Sequence of chain 1.B:
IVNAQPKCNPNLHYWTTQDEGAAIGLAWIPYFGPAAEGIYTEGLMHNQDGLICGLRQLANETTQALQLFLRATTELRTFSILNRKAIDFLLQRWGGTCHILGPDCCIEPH

Binding-site contacts:
Ligand atom O4 contacts residue SER58 of chain 1.H at 3.4 Å (h-bond).
Ligand atom C8 contacts residue GLY142 of chain 1.A at 3.9 Å.
Ligand atom C3 contacts residue SER58 of chain 1.H at 3.9 Å.
Ligand atom O3 contacts residue THR59 of chain 1.H at 2.3 Å (h-bond).
Ligand atom C8 contacts residue VAL165 of chain 1.A at 4.0 Å (hydrophobic).
Ligand atom C5 contacts residue GLN7 of chain 1.B at 3.8 Å.
Ligand atom C1 contacts residue GLN7 of chain 1.B at 3.7 Å.
Ligand atom O7 contacts residue ASN62 of chain 1.B at 4.1 Å.
Ligand atom C4 contacts residue LYS36 of chain 1.H at 3.4 Å.
Ligand atom C8 contacts residue GLU141 of chain 1.A at 3.6 Å.
Ligand atom O6 contacts residue LEU28 of chain 3.B at 4.2 Å.
Ligand atom C2 contacts residue ASN62 of chain 1.B at 2.6 Å.
Ligand atom O2 contacts residue THR59 of chain 1.H at 3.7 Å.
Ligand atom O6 contacts residue PRO8 of chain 1.B at 4.0 Å.
Ligand atom O5 contacts residue ASN62 of chain 1.B at 2.3 Å (h-bond).
Ligand atom C6 contacts residue LYS36 of chain 1.H at 4.1 Å.
Ligand atom C2 contacts residue LYS36 of chain 1.H at 3.7 Å.
Ligand atom C8 contacts residue ALA143 of chain 1.A at 3.8 Å (hydrophobic).
Ligand atom O7 contacts residue VAL165 of chain 1.A at 4.2 Å.
Ligand atom O5 contacts residue GLN7 of chain 1.B at 2.9 Å (h-bond).
Ligand atom O2 contacts residue LYS36 of chain 1.H at 2.8 Å (salt-bridge).
Ligand atom N2 contacts residue ASN62 of chain 1.B at 3.1 Å (h-bond).
Ligand atom C5 contacts residue ASN62 of chain 1.B at 3.6 Å.
Ligand atom O3 contacts residue LYS36 of chain 1.H at 4.1 Å.
Ligand atom O3 contacts residue GLU141 of chain 1.A at 4.0 Å.
Ligand atom O7 contacts residue LEU55 of chain 1.A at 3.8 Å.
Ligand atom C7 contacts residue ASN62 of chain 1.B at 3.8 Å.
Ligand atom C3 contacts residue LYS36 of chain 1.H at 3.9 Å.
Ligand atom C3 contacts residue THR59 of chain 1.H at 3.4 Å.
Ligand atom C2 contacts residue THR59 of chain 1.H at 3.8 Å.
Ligand atom C8 contacts residue TRP30 of chain 3.B at 4.1 Å (hydrophobic).
Ligand atom C1 contacts residue LYS36 of chain 1.H at 3.9 Å.
Ligand atom C6 contacts residue GLN7 of chain 1.B at 3.6 Å.
Ligand atom C1 contacts residue ASN62 of chain 1.B at 1.4 Å.
Ligand atom O7 contacts residue ALA143 of chain 1.A at 4.0 Å.
Ligand atom O3 contacts residue SER58 of chain 1.H at 3.3 Å (h-bond).
Ligand atom C3 contacts residue ASN62 of chain 1.B at 3.9 Å.
Ligand atom C8 contacts residue THR65 of chain 1.B at 3.5 Å.
Ligand atom C7 contacts residue GLU141 of chain 1.A at 3.9 Å.
Ligand atom O6 contacts residue GLN7 of chain 1.B at 3.0 Å (h-bond).

Sequence of chain 3.B:
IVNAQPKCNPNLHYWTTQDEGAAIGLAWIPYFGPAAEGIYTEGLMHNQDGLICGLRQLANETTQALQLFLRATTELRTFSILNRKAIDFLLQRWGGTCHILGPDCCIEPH

Sequence of chain 1.H:
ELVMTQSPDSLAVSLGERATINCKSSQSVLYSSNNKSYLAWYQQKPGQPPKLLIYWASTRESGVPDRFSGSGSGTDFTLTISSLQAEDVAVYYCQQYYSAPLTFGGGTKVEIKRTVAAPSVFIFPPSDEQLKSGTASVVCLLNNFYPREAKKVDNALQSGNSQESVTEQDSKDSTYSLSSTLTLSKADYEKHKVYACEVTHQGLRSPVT

Sequence of chain 1.A:
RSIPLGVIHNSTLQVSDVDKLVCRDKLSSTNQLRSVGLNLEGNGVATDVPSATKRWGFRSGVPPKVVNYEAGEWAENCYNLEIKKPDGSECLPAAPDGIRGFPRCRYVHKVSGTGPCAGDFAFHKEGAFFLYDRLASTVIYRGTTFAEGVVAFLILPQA

This protein binds this small molecule.
Small molecule (SMILES): CC(=O)N[C@H]1[C@H](O[C@H]2[C@H](O)[C@@H](NC(C)=O)CO[C@@H]2CO)O[C@H](CO)[C@@H](O[C@@H]2O[C@H](CO[C@H]3O[C@H](CO[C@H]4O[C@H](CO)[C@@H](O)[C@H](O)[C@@H]4O)[C@@H](O)[C@H](O)[C@@H]3O)[C@@H](O)[C@H](O[C@H]3O[C@H](CO)[C@@H](O)[C@H](O)[C@@H]3O[C@H]3O[C@H](CO)[C@@H](O)[C@H](O)[C@@H]3O)[C@@H]2O)[C@@H]1O